A protein and the small-molecule ligand that binds it are described below.
Small molecule (SMILES): CO[C@@]1(NC(=O)Cc2cccs2)C(=O)N2C(C(=O)O)=C(COC(N)=O)CS[C@@H]21

Sequence of chain 1.A:
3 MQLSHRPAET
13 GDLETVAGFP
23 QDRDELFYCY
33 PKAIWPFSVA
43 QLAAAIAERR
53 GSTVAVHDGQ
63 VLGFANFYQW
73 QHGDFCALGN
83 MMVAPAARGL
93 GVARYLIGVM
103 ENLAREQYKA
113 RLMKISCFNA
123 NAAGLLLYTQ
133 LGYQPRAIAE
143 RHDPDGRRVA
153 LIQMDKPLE

Binding-site contacts:
Ligand atom O13 contacts residue TYR70 of chain 1.A at 3.6 Å.
Ligand atom C27 contacts residue PRO33 of chain 1.A at 3.6 Å (hydrophobic).
Ligand atom C25 contacts residue HIS144 of chain 1.A at 3.4 Å.
Ligand atom O14 contacts residue TYR32 of chain 1.A at 3.7 Å.
Ligand atom O14 contacts residue CYS31 of chain 1.A at 3.7 Å.
Ligand atom N1 contacts residue TYR70 of chain 1.A at 3.6 Å.
Ligand atom O30 contacts residue TYR30 of chain 1.A at 3.7 Å.
Ligand atom C15 contacts residue CYS31 of chain 1.A at 3.6 Å (hydrophobic).
Ligand atom O32 contacts residue GLY81 of chain 1.A at 3.6 Å.
Ligand atom C27 contacts residue ARG143 of chain 1.A at 3.6 Å.
Ligand atom O30 contacts residue SER118 of chain 1.A at 3.3 Å (h-bond).
Ligand atom O14 contacts residue PRO33 of chain 1.A at 3.4 Å.
Ligand atom N33 contacts residue TYR130 of chain 1.A at 3.5 Å (h-bond).
Ligand atom C27 contacts residue PHE120 of chain 1.A at 3.7 Å (hydrophobic).
Ligand atom N33 contacts residue SER118 of chain 1.A at 3.2 Å (h-bond).
Ligand atom O13 contacts residue ARG51 of chain 1.A at 3.0 Å (salt-bridge).
Ligand atom O16 contacts residue TYR70 of chain 1.A at 3.2 Å.
Ligand atom C23 contacts residue ARG143 of chain 1.A at 3.7 Å.
Ligand atom O14 contacts residue ARG51 of chain 1.A at 2.8 Å (salt-bridge).
Ligand atom C26 contacts residue ARG143 of chain 1.A at 3.7 Å.
Ligand atom O5 contacts residue ARG51 of chain 1.A at 3.6 Å (salt-bridge).
Ligand atom O32 contacts residue CYS31 of chain 1.A at 3.7 Å.
Ligand atom C12 contacts residue CYS31 of chain 1.A at 3.7 Å (hydrophobic).
Ligand atom C4 contacts residue TYR70 of chain 1.A at 3.6 Å (hydrophobic).
Ligand atom C2 contacts residue TYR70 of chain 1.A at 3.5 Å (hydrophobic).
Ligand atom C15 contacts residue TYR30 of chain 1.A at 3.4 Å (hydrophobic).
Ligand atom O32 contacts residue ASN82 of chain 1.A at 3.4 Å (h-bond).
Ligand atom S24 contacts residue EDO1 of chain 1.P at 3.2 Å (h-bond).
Ligand atom O21 contacts residue ARG143 of chain 1.A at 3.0 Å (salt-bridge).
Ligand atom C17 contacts residue TYR70 of chain 1.A at 3.6 Å (hydrophobic).
Ligand atom S8 contacts residue PRO33 of chain 1.A at 3.8 Å.
Ligand atom O5 contacts residue TYR70 of chain 1.A at 3.6 Å.
Ligand atom O13 contacts residue GLY81 of chain 1.A at 3.2 Å.
Ligand atom C25 contacts residue EDO1 of chain 1.P at 3.2 Å.
Ligand atom O32 contacts residue MET83 of chain 1.A at 3.2 Å (h-bond).
Ligand atom O13 contacts residue CYS31 of chain 1.A at 3.5 Å (h-bond).
Ligand atom O13 contacts residue ASN82 of chain 1.A at 3.0 Å (h-bond).
Ligand atom C12 contacts residue ARG51 of chain 1.A at 3.5 Å.
Ligand atom C26 contacts residue PHE120 of chain 1.A at 3.6 Å (hydrophobic).
Ligand atom C26 contacts residue PRO33 of chain 1.A at 3.5 Å (hydrophobic).